The protein below binds the small molecule below.
Small molecule (SMILES): CC(=O)N[C@H]1[C@H](O[C@H]2[C@H](O)[C@@H](NC(C)=O)CO[C@@H]2CO)O[C@H](CO)[C@@H](O)[C@@H]1O

Binding-site contacts:
Ligand atom C3 contacts residue ASN268 of chain 1.D at 3.8 Å.
Ligand atom O7 contacts residue ASN268 of chain 1.D at 3.1 Å (h-bond).
Ligand atom C5 contacts residue ASN268 of chain 1.D at 3.7 Å.
Ligand atom C5 contacts residue PHE300 of chain 1.D at 3.7 Å (hydrophobic).
Ligand atom C5 contacts residue THR270 of chain 1.D at 4.4 Å.
Ligand atom C6 contacts residue PHE300 of chain 1.D at 4.3 Å (hydrophobic).
Ligand atom C1 contacts residue PHE300 of chain 1.D at 4.0 Å (hydrophobic).
Ligand atom O7 contacts residue PHE300 of chain 1.D at 4.0 Å.
Ligand atom C6 contacts residue THR270 of chain 1.D at 3.6 Å.
Ligand atom N2 contacts residue ILE264 of chain 1.D at 4.4 Å.
Ligand atom C8 contacts residue ILE264 of chain 1.D at 4.3 Å (hydrophobic).
Ligand atom N2 contacts residue ASN268 of chain 1.D at 2.9 Å (h-bond).
Ligand atom C2 contacts residue ASN268 of chain 1.D at 2.5 Å.
Ligand atom O5 contacts residue PHE300 of chain 1.D at 4.1 Å.
Ligand atom C4 contacts residue ASN268 of chain 1.D at 4.2 Å.
Ligand atom O5 contacts residue THR270 of chain 1.D at 3.9 Å.
Ligand atom O7 contacts residue PRO140 of chain 1.D at 4.3 Å.
Ligand atom O5 contacts residue ASN268 of chain 1.D at 2.4 Å (h-bond).
Ligand atom O5 contacts residue ILE269 of chain 1.D at 3.9 Å.
Ligand atom O6 contacts residue THR270 of chain 1.D at 3.2 Å.
Ligand atom C7 contacts residue PHE300 of chain 1.D at 4.3 Å (hydrophobic).
Ligand atom O4 contacts residue PHE300 of chain 1.D at 4.4 Å.
Ligand atom C8 contacts residue ASN268 of chain 1.D at 4.4 Å.
Ligand atom C1 contacts residue ASN268 of chain 1.D at 1.4 Å.
Ligand atom C8 contacts residue PHE300 of chain 1.D at 3.7 Å (hydrophobic).
Ligand atom C6 contacts residue ILE269 of chain 1.D at 4.0 Å (hydrophobic).
Ligand atom C7 contacts residue ASN268 of chain 1.D at 3.2 Å.
Ligand atom C5 contacts residue ILE269 of chain 1.D at 4.4 Å (hydrophobic).

Sequence of chain 1.D:
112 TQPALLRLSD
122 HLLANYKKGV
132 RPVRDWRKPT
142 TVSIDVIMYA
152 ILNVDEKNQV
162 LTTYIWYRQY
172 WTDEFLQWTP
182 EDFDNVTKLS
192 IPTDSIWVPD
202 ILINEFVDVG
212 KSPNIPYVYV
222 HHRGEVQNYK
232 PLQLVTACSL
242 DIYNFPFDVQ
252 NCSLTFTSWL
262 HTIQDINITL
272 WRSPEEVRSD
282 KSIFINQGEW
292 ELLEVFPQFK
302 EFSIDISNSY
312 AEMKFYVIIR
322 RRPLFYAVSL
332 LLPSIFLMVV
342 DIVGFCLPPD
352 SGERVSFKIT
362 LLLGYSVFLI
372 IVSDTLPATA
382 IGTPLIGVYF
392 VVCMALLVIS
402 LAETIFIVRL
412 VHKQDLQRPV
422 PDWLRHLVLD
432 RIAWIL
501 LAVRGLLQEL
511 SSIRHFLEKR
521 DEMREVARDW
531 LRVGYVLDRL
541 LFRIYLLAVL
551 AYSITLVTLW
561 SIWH